Binding-site contacts:
Ligand atom C9 contacts residue THR118 of chain 1.A at 3.9 Å.
Ligand atom O1 contacts residue TYR115 of chain 1.A at 4.2 Å.
Ligand atom C16 contacts residue PHE950 of chain 1.A at 4.2 Å (hydrophobic).
Ligand atom O1 contacts residue THR111 of chain 1.A at 4.2 Å.
Ligand atom C11 contacts residue CLR1 of chain 1.K at 3.7 Å.
Ligand atom C12 contacts residue CLR1 of chain 1.K at 4.2 Å.
Ligand atom C18 contacts residue CLR1 of chain 1.K at 4.5 Å.
Ligand atom C20 contacts residue PHE950 of chain 1.A at 4.2 Å (hydrophobic).
Ligand atom C3 contacts residue ALA114 of chain 1.A at 4.3 Å (hydrophobic).
Ligand atom C7 contacts residue THR118 of chain 1.A at 3.5 Å.
Ligand atom C22 contacts residue PHE950 of chain 1.A at 4.5 Å (hydrophobic).
Ligand atom C27 contacts residue CLR1 of chain 1.K at 3.8 Å.
Ligand atom C3 contacts residue TYR115 of chain 1.A at 4.0 Å (hydrophobic).
Ligand atom C2 contacts residue ARG957 of chain 1.A at 4.1 Å.
Ligand atom C1 contacts residue CLR1 of chain 1.K at 3.9 Å.
Ligand atom C14 contacts residue THR118 of chain 1.A at 4.0 Å.
Ligand atom C10 contacts residue CLR1 of chain 1.K at 4.3 Å.
Ligand atom C12 contacts residue PHE950 of chain 1.A at 4.5 Å (hydrophobic).
Ligand atom C6 contacts residue THR118 of chain 1.A at 4.2 Å.
Ligand atom C21 contacts residue MET947 of chain 1.A at 3.7 Å (hydrophobic).
Ligand atom C6 contacts residue TYR115 of chain 1.A at 4.2 Å (hydrophobic).
Ligand atom C4 contacts residue TYR115 of chain 1.A at 3.6 Å (hydrophobic).
Ligand atom C19 contacts residue CLR1 of chain 1.K at 3.7 Å.
Ligand atom C15 contacts residue THR118 of chain 1.A at 4.2 Å.
Ligand atom C17 contacts residue PHE950 of chain 1.A at 3.8 Å (hydrophobic).
Ligand atom C21 contacts residue PHE950 of chain 1.A at 3.7 Å (hydrophobic).
Ligand atom C2 contacts residue CLR1 of chain 1.K at 3.6 Å.
Ligand atom C27 contacts residue MET947 of chain 1.A at 3.9 Å (hydrophobic).
Ligand atom C25 contacts residue CLR1 of chain 1.K at 4.2 Å.
Ligand atom C8 contacts residue THR118 of chain 1.A at 4.1 Å.
Ligand atom C5 contacts residue TYR115 of chain 1.A at 4.3 Å (hydrophobic).

A small-molecule ligand and the protein it binds are described below.
Small molecule (SMILES): CC(C)CCC[C@@H](C)[C@H]1CC[C@H]2[C@@H]3CC=C4C[C@@H](O)CC[C@]4(C)[C@H]3CC[C@]12C

Sequence of chain 1.A:
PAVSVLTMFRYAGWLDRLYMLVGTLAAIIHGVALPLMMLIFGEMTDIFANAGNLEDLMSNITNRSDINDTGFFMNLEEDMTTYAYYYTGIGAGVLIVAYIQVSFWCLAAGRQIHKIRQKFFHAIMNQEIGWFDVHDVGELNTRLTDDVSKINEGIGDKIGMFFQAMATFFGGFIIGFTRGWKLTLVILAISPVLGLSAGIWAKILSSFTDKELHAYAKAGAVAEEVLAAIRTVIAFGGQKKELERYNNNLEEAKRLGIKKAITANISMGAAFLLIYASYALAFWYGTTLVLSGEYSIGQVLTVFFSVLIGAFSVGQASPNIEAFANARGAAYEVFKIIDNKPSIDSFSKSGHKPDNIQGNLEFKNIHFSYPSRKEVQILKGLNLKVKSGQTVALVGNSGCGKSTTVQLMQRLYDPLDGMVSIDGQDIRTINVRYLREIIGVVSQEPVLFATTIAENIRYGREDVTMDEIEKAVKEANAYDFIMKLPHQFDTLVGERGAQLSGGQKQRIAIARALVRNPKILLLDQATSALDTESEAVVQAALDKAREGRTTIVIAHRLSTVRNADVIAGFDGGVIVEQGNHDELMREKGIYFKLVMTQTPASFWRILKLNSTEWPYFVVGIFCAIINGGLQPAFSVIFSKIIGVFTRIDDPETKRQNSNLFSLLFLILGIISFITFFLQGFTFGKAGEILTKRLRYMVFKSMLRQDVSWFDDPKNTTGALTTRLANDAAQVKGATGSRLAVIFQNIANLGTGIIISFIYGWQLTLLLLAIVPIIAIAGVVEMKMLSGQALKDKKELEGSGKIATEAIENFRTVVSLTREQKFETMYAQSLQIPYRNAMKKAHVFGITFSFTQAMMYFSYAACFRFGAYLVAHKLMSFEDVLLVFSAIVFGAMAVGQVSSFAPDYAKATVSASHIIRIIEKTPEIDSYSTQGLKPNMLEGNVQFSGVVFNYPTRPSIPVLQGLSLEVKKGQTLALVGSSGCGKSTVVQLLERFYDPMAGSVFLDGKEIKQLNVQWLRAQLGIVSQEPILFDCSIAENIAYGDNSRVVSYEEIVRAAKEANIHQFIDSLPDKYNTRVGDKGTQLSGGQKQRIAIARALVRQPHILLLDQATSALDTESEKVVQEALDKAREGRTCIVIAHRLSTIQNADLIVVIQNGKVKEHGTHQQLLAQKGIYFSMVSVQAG